This small molecule binds to this protein.
Small molecule (SMILES): O=c1[nH]c(=O)n([C@H]2C[C@H](O)[C@@H](CO)O2)cc1-c1ccc(Br)s1

Sequence of chain 1.B:
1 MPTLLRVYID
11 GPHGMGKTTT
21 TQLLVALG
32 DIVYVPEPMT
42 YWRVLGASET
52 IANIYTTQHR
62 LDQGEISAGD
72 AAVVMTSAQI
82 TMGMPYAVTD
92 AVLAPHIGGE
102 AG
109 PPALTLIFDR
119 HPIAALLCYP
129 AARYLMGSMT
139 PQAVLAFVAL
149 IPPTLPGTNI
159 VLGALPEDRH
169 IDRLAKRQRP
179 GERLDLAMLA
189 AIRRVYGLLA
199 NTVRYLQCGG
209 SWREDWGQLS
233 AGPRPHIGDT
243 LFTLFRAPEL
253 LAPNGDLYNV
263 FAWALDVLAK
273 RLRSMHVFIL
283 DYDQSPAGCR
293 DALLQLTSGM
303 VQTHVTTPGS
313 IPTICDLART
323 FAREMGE

Binding-site contacts:
Ligand atom C5' contacts residue ARG177 of chain 1.B at 3.5 Å.
Ligand atom S11 contacts residue ALA123 of chain 1.B at 3.3 Å.
Ligand atom C3' contacts residue TYR56 of chain 1.B at 3.3 Å (hydrophobic).
Ligand atom C33 contacts residue TRP43 of chain 1.B at 3.5 Å (hydrophobic).
Ligand atom C2 contacts residue MET83 of chain 1.B at 3.9 Å (hydrophobic).
Ligand atom BR contacts residue ALA123 of chain 1.B at 3.6 Å.
Ligand atom C1' contacts residue TYR56 of chain 1.B at 3.5 Å (hydrophobic).
Ligand atom BR contacts residue TYR87 of chain 1.B at 3.4 Å.
Ligand atom C5 contacts residue MET83 of chain 1.B at 3.7 Å (hydrophobic).
Ligand atom O4 contacts residue TYR127 of chain 1.B at 3.3 Å.
Ligand atom N1 contacts residue MET83 of chain 1.B at 3.6 Å.
Ligand atom O3' contacts residue TYR56 of chain 1.B at 2.5 Å (h-bond).
Ligand atom O5' contacts residue GLU38 of chain 1.B at 3.5 Å (salt-bridge).
Ligand atom C22 contacts residue TYR87 of chain 1.B at 3.3 Å (hydrophobic).
Ligand atom BR contacts residue ALA122 of chain 1.B at 3.7 Å.
Ligand atom BR contacts residue HIS119 of chain 1.B at 3.2 Å.
Ligand atom C44 contacts residue ARG118 of chain 1.B at 3.7 Å.
Ligand atom N3 contacts residue GLN80 of chain 1.B at 3.5 Å (h-bond).
Ligand atom C44 contacts residue TRP43 of chain 1.B at 3.3 Å (hydrophobic).
Ligand atom N3 contacts residue TYR127 of chain 1.B at 3.4 Å.
Ligand atom O4 contacts residue GLN80 of chain 1.B at 2.8 Å (h-bond).
Ligand atom O4' contacts residue MET83 of chain 1.B at 3.8 Å.
Ligand atom O3' contacts residue GLU180 of chain 1.B at 3.1 Å (salt-bridge).
Ligand atom C5 contacts residue TYR127 of chain 1.B at 3.9 Å (hydrophobic).
Ligand atom C5' contacts residue ILE52 of chain 1.B at 3.8 Å (hydrophobic).
Ligand atom S11 contacts residue ALA122 of chain 1.B at 3.7 Å.
Ligand atom O2 contacts residue TYR127 of chain 1.B at 3.7 Å.
Ligand atom C33 contacts residue TYR87 of chain 1.B at 3.0 Å (hydrophobic).
Ligand atom C2 contacts residue TYR127 of chain 1.B at 3.5 Å (hydrophobic).
Ligand atom C2' contacts residue TYR56 of chain 1.B at 3.2 Å (hydrophobic).
Ligand atom C3' contacts residue HIS13 of chain 1.B at 3.8 Å.
Ligand atom C33 contacts residue ARG118 of chain 1.B at 3.5 Å.
Ligand atom O2 contacts residue ILE55 of chain 1.B at 3.8 Å.
Ligand atom C4 contacts residue GLN80 of chain 1.B at 3.9 Å.
Ligand atom O4 contacts residue MET83 of chain 1.B at 3.8 Å.
Ligand atom C6 contacts residue MET83 of chain 1.B at 3.6 Å (hydrophobic).
Ligand atom C4 contacts residue TYR127 of chain 1.B at 3.4 Å (hydrophobic).
Ligand atom C2' contacts residue HIS13 of chain 1.B at 3.7 Å.
Ligand atom O4' contacts residue ILE52 of chain 1.B at 3.4 Å.
Ligand atom C4' contacts residue ILE52 of chain 1.B at 3.5 Å (hydrophobic).